Sequence of chain 13.E:
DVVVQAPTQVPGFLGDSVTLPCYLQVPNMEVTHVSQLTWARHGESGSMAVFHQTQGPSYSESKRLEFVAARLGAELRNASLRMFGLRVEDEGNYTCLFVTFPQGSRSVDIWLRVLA

The protein below binds the small molecule below.
Small molecule (SMILES): CC(=O)N[C@H]1[C@H](O[C@H]2[C@H](O)[C@@H](NC(C)=O)CO[C@@H]2CO[C@@H]2O[C@@H](C)[C@@H](O)[C@@H](O)[C@@H]2O)O[C@H](CO)[C@@H](O[C@@H]2O[C@H](CO)[C@@H](O)[C@H](O[C@H]3O[C@H](CO)[C@@H](O)[C@H](O)[C@@H]3O)[C@@H]2O)[C@@H]1O

Binding-site contacts:
Ligand atom C3 contacts residue ASN93 of chain 13.E at 3.1 Å.
Ligand atom C6 contacts residue HIS42 of chain 13.E at 4.3 Å.
Ligand atom C7 contacts residue GLY92 of chain 13.E at 4.2 Å.
Ligand atom C2 contacts residue TRP111 of chain 13.E at 4.1 Å (hydrophobic).
Ligand atom O3 contacts residue ASN93 of chain 13.E at 4.0 Å.
Ligand atom C8 contacts residue GLU91 of chain 13.E at 3.8 Å.
Ligand atom C8 contacts residue TRP111 of chain 13.E at 3.3 Å (hydrophobic).
Ligand atom C7 contacts residue ASN93 of chain 13.E at 3.5 Å.
Ligand atom C1 contacts residue ASN93 of chain 13.E at 1.4 Å.
Ligand atom N2 contacts residue ASN93 of chain 13.E at 2.5 Å (h-bond).
Ligand atom C5 contacts residue TRP111 of chain 13.E at 3.7 Å (hydrophobic).
Ligand atom N2 contacts residue TRP111 of chain 13.E at 3.5 Å.
Ligand atom C3 contacts residue TRP111 of chain 13.E at 3.7 Å (hydrophobic).
Ligand atom N2 contacts residue GLY92 of chain 13.E at 4.2 Å.
Ligand atom C2 contacts residue ASN93 of chain 13.E at 1.8 Å.
Ligand atom C5 contacts residue ASN93 of chain 13.E at 3.5 Å.
Ligand atom O5 contacts residue ASN93 of chain 13.E at 2.3 Å (h-bond).
Ligand atom O7 contacts residue TRP111 of chain 13.E at 3.6 Å.
Ligand atom C7 contacts residue TRP111 of chain 13.E at 3.8 Å (hydrophobic).
Ligand atom C4 contacts residue TRP111 of chain 13.E at 4.0 Å (hydrophobic).
Ligand atom O4 contacts residue TRP111 of chain 13.E at 3.4 Å.
Ligand atom C8 contacts residue GLY92 of chain 13.E at 3.6 Å.
Ligand atom O5 contacts residue TRP111 of chain 13.E at 4.3 Å.
Ligand atom O5 contacts residue ASN93 of chain 13.E at 4.1 Å.
Ligand atom C6 contacts residue ASN93 of chain 13.E at 3.1 Å.
Ligand atom O7 contacts residue ASN93 of chain 13.E at 3.9 Å.
Ligand atom O3 contacts residue TRP111 of chain 13.E at 4.3 Å.
Ligand atom C5 contacts residue ASN93 of chain 13.E at 4.0 Å.
Ligand atom C1 contacts residue TRP111 of chain 13.E at 3.9 Å (hydrophobic).
Ligand atom C4 contacts residue ASN93 of chain 13.E at 3.6 Å.